Sequence of chain 8.A:
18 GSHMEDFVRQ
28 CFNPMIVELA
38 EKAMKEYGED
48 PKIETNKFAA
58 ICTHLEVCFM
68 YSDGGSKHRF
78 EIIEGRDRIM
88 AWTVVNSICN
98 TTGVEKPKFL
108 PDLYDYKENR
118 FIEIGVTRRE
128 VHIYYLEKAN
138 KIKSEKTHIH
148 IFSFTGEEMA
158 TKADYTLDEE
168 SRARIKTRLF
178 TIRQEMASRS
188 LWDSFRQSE

Binding-site contacts:
Ligand atom O03 contacts residue GLU81 of chain 8.A at 3.3 Å (salt-bridge).
Ligand atom N05 contacts residue TYR44 of chain 8.A at 3.7 Å.
Ligand atom O03 contacts residue LEU107 of chain 8.A at 3.9 Å.
Ligand atom O03 contacts residue MN1 of chain 8.C at 2.2 Å.
Ligand atom O02 contacts residue ASP109 of chain 8.A at 3.0 Å (salt-bridge).
Ligand atom O02 contacts residue HIS61 of chain 8.A at 3.1 Å.
Ligand atom C22 contacts residue LYS54 of chain 8.A at 3.8 Å.
Ligand atom N09 contacts residue LYS54 of chain 8.A at 2.9 Å (salt-bridge).
Ligand atom O01 contacts residue ILE121 of chain 8.A at 2.7 Å (h-bond).
Ligand atom N08 contacts residue LYS54 of chain 8.A at 3.6 Å (salt-bridge).
Ligand atom O01 contacts residue HIS61 of chain 8.A at 2.7 Å (h-bond).
Ligand atom N04 contacts residue LYS54 of chain 8.A at 3.8 Å.
Ligand atom C02 contacts residue GLU81 of chain 8.A at 3.6 Å.
Ligand atom C22 contacts residue TYR44 of chain 8.A at 3.8 Å (hydrophobic).
Ligand atom C21 contacts residue TYR44 of chain 8.A at 3.6 Å (hydrophobic).
Ligand atom C19 contacts residue TYR44 of chain 8.A at 3.5 Å (hydrophobic).
Ligand atom O02 contacts residue MN1 of chain 8.C at 2.2 Å.
Ligand atom C06 contacts residue TYR44 of chain 8.A at 4.0 Å (hydrophobic).
Ligand atom C01 contacts residue MN1 of chain 8.B at 3.0 Å.
Ligand atom C01 contacts residue GLU120 of chain 8.A at 3.7 Å.
Ligand atom O02 contacts residue GLU120 of chain 8.A at 2.8 Å (salt-bridge).
Ligand atom N08 contacts residue TYR44 of chain 8.A at 3.7 Å.
Ligand atom C04 contacts residue GLU81 of chain 8.A at 3.4 Å.
Ligand atom O03 contacts residue ASP109 of chain 8.A at 4.0 Å.
Ligand atom C02 contacts residue MN1 of chain 8.C at 3.2 Å.
Ligand atom C03 contacts residue GLU81 of chain 8.A at 3.6 Å.
Ligand atom C03 contacts residue MN1 of chain 8.C at 3.5 Å.
Ligand atom N09 contacts residue TYR44 of chain 8.A at 3.9 Å.
Ligand atom O02 contacts residue MN1 of chain 8.B at 2.1 Å.
Ligand atom O01 contacts residue MN1 of chain 8.B at 2.3 Å.
Ligand atom C02 contacts residue HIS61 of chain 8.A at 3.1 Å.
Ligand atom O01 contacts residue GLU120 of chain 8.A at 3.2 Å (salt-bridge).
Ligand atom C02 contacts residue GLU120 of chain 8.A at 3.6 Å.
Ligand atom O02 contacts residue GLU81 of chain 8.A at 3.6 Å (salt-bridge).
Ligand atom C04 contacts residue MN1 of chain 8.C at 3.1 Å.
Ligand atom C02 contacts residue MN1 of chain 8.B at 3.0 Å.
Ligand atom N07 contacts residue TYR44 of chain 8.A at 3.5 Å.
Ligand atom C20 contacts residue TYR44 of chain 8.A at 3.7 Å (hydrophobic).
Ligand atom C21 contacts residue LYS54 of chain 8.A at 3.6 Å.
Ligand atom C01 contacts residue HIS61 of chain 8.A at 3.1 Å.

A protein and the small-molecule ligand that binds it are described below.
Small molecule (SMILES): CC(C)(NC(=O)OCc1ccccc1)c1nc(C(=O)NCCn2cnc3c(N)ncnc32)c(O)c(=O)[nH]1